This protein binds this small molecule.
Small molecule (SMILES): Nc1nc2c(ncn2[C@@H]2O[C@H](CO[P](=O)(O)C[P](=O)(O)OP(=O)(O)O)[C@@H](O)[C@H]2O)c(=O)[nH]1

Sequence of chain 1.I:
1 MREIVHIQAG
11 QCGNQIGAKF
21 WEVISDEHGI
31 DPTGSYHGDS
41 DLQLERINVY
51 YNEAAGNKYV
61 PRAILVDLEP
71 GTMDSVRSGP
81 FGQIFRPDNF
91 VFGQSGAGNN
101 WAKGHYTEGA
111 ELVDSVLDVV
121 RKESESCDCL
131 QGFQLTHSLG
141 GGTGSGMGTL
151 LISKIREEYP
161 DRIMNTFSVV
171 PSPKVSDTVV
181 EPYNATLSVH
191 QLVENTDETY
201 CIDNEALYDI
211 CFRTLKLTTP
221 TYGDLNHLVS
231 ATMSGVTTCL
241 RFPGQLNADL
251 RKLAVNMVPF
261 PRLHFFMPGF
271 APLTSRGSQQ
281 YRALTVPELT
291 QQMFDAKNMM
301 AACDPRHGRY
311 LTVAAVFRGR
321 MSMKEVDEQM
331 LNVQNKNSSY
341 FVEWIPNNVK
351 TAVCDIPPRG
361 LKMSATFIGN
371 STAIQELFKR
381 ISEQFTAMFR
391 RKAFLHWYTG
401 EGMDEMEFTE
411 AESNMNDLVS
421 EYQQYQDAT

Binding-site contacts:
Ligand atom O1A contacts residue CYS12 of chain 1.I at 3.2 Å (h-bond).
Ligand atom O2B contacts residue GLY142 of chain 1.I at 3.7 Å.
Ligand atom O6 contacts residue GLN15 of chain 1.I at 2.9 Å (h-bond).
Ligand atom C5 contacts residue GLN15 of chain 1.I at 3.8 Å.
Ligand atom C2' contacts residue ASP177 of chain 1.I at 3.4 Å.
Ligand atom C6 contacts residue GLN15 of chain 1.I at 3.7 Å.
Ligand atom O2B contacts residue THR143 of chain 1.I at 3.3 Å (h-bond).
Ligand atom O6 contacts residue ASN226 of chain 1.I at 3.5 Å (h-bond).
Ligand atom N9 contacts residue CYS12 of chain 1.I at 3.8 Å.
Ligand atom O2' contacts residue ASP177 of chain 1.I at 3.2 Å.
Ligand atom O3B contacts residue THR143 of chain 1.I at 3.5 Å.
Ligand atom N2 contacts residue ASN204 of chain 1.I at 2.8 Å (h-bond).
Ligand atom C4' contacts residue SER138 of chain 1.I at 3.5 Å.
Ligand atom C2 contacts residue TYR222 of chain 1.I at 3.8 Å (hydrophobic).
Ligand atom O3B contacts residue GLY10 of chain 1.I at 3.3 Å.
Ligand atom O2' contacts residue ASN204 of chain 1.I at 3.5 Å (h-bond).
Ligand atom C3' contacts residue ASP177 of chain 1.I at 3.5 Å.
Ligand atom N7 contacts residue CYS12 of chain 1.I at 3.9 Å.
Ligand atom O1A contacts residue GLN11 of chain 1.I at 3.7 Å.
Ligand atom O1B contacts residue GLN11 of chain 1.I at 3.2 Å (h-bond).
Ligand atom C2' contacts residue TYR222 of chain 1.I at 3.8 Å (hydrophobic).
Ligand atom O2A contacts residue GLN11 of chain 1.I at 3.2 Å (h-bond).
Ligand atom C1' contacts residue SER138 of chain 1.I at 3.8 Å.
Ligand atom N1 contacts residue ASN226 of chain 1.I at 3.2 Å (h-bond).
Ligand atom C2 contacts residue ASN204 of chain 1.I at 3.6 Å.
Ligand atom C3A contacts residue GLY141 of chain 1.I at 3.8 Å.
Ligand atom O2' contacts residue TYR222 of chain 1.I at 3.0 Å (h-bond).
Ligand atom N3 contacts residue CYS12 of chain 1.I at 3.8 Å.
Ligand atom O3B contacts residue GLN11 of chain 1.I at 3.6 Å (h-bond).
Ligand atom O1B contacts residue GLU69 of chain 1.I at 3.4 Å (salt-bridge).
Ligand atom O4' contacts residue SER138 of chain 1.I at 2.7 Å (h-bond).
Ligand atom N1 contacts residue TYR222 of chain 1.I at 3.8 Å.
Ligand atom C1' contacts residue ASN204 of chain 1.I at 3.8 Å.
Ligand atom O3B contacts residue GLY144 of chain 1.I at 3.4 Å (h-bond).
Ligand atom C8 contacts residue CYS12 of chain 1.I at 3.8 Å (hydrophobic).
Ligand atom O5' contacts residue SER138 of chain 1.I at 3.8 Å.
Ligand atom N7 contacts residue GLN15 of chain 1.I at 3.4 Å (h-bond).
Ligand atom O4' contacts residue CYS12 of chain 1.I at 3.9 Å.
Ligand atom N3 contacts residue ASN204 of chain 1.I at 3.1 Å (h-bond).
Ligand atom C4 contacts residue CYS12 of chain 1.I at 3.8 Å (hydrophobic).